Sequence of chain 14.B:
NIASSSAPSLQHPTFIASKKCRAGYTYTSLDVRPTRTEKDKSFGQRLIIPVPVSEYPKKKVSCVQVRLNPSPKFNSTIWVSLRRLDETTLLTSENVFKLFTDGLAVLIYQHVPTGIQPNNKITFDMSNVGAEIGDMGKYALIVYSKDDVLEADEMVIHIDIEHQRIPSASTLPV

Binding-site contacts:
Ligand atom O2' contacts residue GLY67 of chain 14.B at 3.3 Å (h-bond).
Ligand atom OP1 contacts residue ARG208 of chain 13.C at 4.1 Å.
Ligand atom OP2 contacts residue ARG208 of chain 13.C at 4.4 Å.
Ligand atom O5' contacts residue ARG208 of chain 13.C at 4.0 Å.
Ligand atom P contacts residue ARG208 of chain 13.C at 4.5 Å.
Ligand atom OP1 contacts residue SER211 of chain 14.B at 4.3 Å.
Ligand atom O2' contacts residue ARG208 of chain 14.B at 4.1 Å.
Ligand atom OP1 contacts residue ARG208 of chain 14.B at 4.1 Å.
Ligand atom C1' contacts residue GLY67 of chain 14.B at 4.4 Å.
Ligand atom N3 contacts residue ARG65 of chain 14.B at 4.1 Å.
Ligand atom O2' contacts residue ALA66 of chain 14.B at 3.6 Å.
Ligand atom O2' contacts residue ARG65 of chain 14.B at 4.3 Å.

Sequence of chain 13.C:
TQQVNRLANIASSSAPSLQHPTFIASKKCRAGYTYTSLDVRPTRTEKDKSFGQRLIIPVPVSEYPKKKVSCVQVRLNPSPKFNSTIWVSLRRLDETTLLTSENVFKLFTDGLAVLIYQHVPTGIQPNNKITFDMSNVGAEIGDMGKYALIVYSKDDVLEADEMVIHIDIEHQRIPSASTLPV

A small-molecule ligand and the protein it binds are described below.
Small molecule (SMILES): Nc1ncnc2c1ncn2[C@@H]1O[C@H](CO[P](=O)(O)O[C@H]2[C@@H](O)[C@H](n3cnc4c(N)ncnc43)O[C@@H]2CO[P](=O)(O)O[C@H]2[C@@H](O)[C@H](n3cnc4c(N)ncnc43)O[C@@H]2CO)[C@@H](O)[C@H]1O